Binding-site contacts:
Ligand atom O3 contacts residue TRP465 of chain 1.B at 3.0 Å (h-bond).
Ligand atom N1 contacts residue NTZ1 of chain 1.F at 3.3 Å (h-bond).
Ligand atom C5 contacts residue TRP457 of chain 1.B at 3.7 Å (hydrophobic).
Ligand atom N17 contacts residue TRP378 of chain 1.B at 3.7 Å.
Ligand atom O4 contacts residue GLN38 of chain 1.B at 3.0 Å (h-bond).
Ligand atom C4 contacts residue GLU464 of chain 1.B at 3.7 Å.
Ligand atom O4 contacts residue GLU464 of chain 1.B at 2.8 Å (salt-bridge).
Ligand atom O6 contacts residue TRP378 of chain 1.B at 3.6 Å.
Ligand atom N17 contacts residue NTZ1 of chain 1.F at 3.2 Å (h-bond).
Ligand atom O2 contacts residue HIS142 of chain 1.B at 3.1 Å (h-bond).
Ligand atom O6 contacts residue GLU464 of chain 1.B at 2.7 Å (salt-bridge).
Ligand atom N18 contacts residue GLU406 of chain 1.B at 3.7 Å.
Ligand atom C1 contacts residue ASP191 of chain 1.B at 3.4 Å.
Ligand atom O2 contacts residue ASP191 of chain 1.B at 3.3 Å (salt-bridge).
Ligand atom C5 contacts residue TYR333 of chain 1.B at 3.4 Å (hydrophobic).
Ligand atom N17 contacts residue TYR333 of chain 1.B at 3.1 Å.
Ligand atom O4 contacts residue TRP457 of chain 1.B at 3.2 Å (h-bond).
Ligand atom O4 contacts residue TRP465 of chain 1.B at 3.7 Å.
Ligand atom O2 contacts residue ASN190 of chain 1.B at 2.8 Å (h-bond).
Ligand atom N1 contacts residue GLU406 of chain 1.B at 3.2 Å (salt-bridge).
Ligand atom N21 contacts residue NTZ1 of chain 1.F at 3.4 Å (h-bond).
Ligand atom C2 contacts residue ASP191 of chain 1.B at 3.5 Å.
Ligand atom N1 contacts residue TYR333 of chain 1.B at 3.4 Å (h-bond).
Ligand atom N21 contacts residue ASP191 of chain 1.B at 2.8 Å (salt-bridge).
Ligand atom C6 contacts residue GLU464 of chain 1.B at 3.4 Å.
Ligand atom O3 contacts residue HIS142 of chain 1.B at 3.0 Å (h-bond).
Ligand atom O3 contacts residue GLN38 of chain 1.B at 2.8 Å (h-bond).
Ligand atom C1 contacts residue GLU406 of chain 1.B at 2.9 Å.
Ligand atom N18 contacts residue ASP191 of chain 1.B at 3.8 Å.
Ligand atom C3 contacts residue GLU406 of chain 1.B at 3.5 Å.
Ligand atom C1 contacts residue NTZ1 of chain 1.F at 3.5 Å.
Ligand atom N18 contacts residue NTZ1 of chain 1.F at 3.3 Å (h-bond).
Ligand atom C5 contacts residue GLU406 of chain 1.B at 3.6 Å.
Ligand atom C6 contacts residue TYR473 of chain 1.B at 3.6 Å (hydrophobic).
Ligand atom N18 contacts residue TYR333 of chain 1.B at 3.1 Å.
Ligand atom O6 contacts residue NTZ1 of chain 1.F at 2.8 Å (h-bond).
Ligand atom O2 contacts residue GLU406 of chain 1.B at 2.7 Å (salt-bridge).
Ligand atom C3 contacts residue TRP457 of chain 1.B at 3.8 Å (hydrophobic).
Ligand atom C2 contacts residue GLU406 of chain 1.B at 3.3 Å.
Ligand atom N21 contacts residue GLU406 of chain 1.B at 3.4 Å (salt-bridge).

Sequence of chain 1.B:
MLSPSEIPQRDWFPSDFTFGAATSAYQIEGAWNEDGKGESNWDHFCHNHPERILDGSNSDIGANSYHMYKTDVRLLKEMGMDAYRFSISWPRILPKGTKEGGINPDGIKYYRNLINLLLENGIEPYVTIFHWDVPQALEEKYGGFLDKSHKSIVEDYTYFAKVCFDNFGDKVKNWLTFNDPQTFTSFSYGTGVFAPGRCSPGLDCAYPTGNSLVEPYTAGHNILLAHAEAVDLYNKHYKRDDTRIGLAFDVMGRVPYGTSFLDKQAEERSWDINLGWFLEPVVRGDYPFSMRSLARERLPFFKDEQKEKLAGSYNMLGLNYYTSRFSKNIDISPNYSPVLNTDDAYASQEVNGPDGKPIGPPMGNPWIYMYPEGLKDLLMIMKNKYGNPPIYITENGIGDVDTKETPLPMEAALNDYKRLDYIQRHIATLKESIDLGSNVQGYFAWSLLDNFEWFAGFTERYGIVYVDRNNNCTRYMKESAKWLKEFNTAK

This protein binds this small molecule.
Small molecule (SMILES): OC[C@@H]1[C@@H](O)[C@H](O)[C@@H](O)c2nnnn21